Sequence of chain 1.J:
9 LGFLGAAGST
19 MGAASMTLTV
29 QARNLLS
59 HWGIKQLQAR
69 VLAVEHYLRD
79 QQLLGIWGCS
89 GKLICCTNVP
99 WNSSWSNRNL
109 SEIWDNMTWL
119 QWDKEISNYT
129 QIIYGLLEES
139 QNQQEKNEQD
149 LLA

Binding-site contacts:
Ligand atom C3 contacts residue ASN100 of chain 1.J at 3.7 Å.
Ligand atom C3 contacts residue SER102 of chain 1.J at 4.1 Å.
Ligand atom C6 contacts residue TYR127 of chain 1.J at 3.6 Å (hydrophobic).
Ligand atom C5 contacts residue SER102 of chain 1.J at 4.2 Å.
Ligand atom C2 contacts residue ASN100 of chain 1.J at 2.4 Å.
Ligand atom O4 contacts residue TYR127 of chain 1.J at 3.7 Å.
Ligand atom C1 contacts residue ASN100 of chain 1.J at 1.4 Å.
Ligand atom C5 contacts residue ASN100 of chain 1.J at 3.6 Å.
Ligand atom C7 contacts residue ASN100 of chain 1.J at 3.1 Å.
Ligand atom C6 contacts residue SER102 of chain 1.J at 4.3 Å.
Ligand atom O6 contacts residue SER102 of chain 1.J at 3.5 Å (h-bond).
Ligand atom O5 contacts residue SER102 of chain 1.J at 3.2 Å (h-bond).
Ligand atom C6 contacts residue SER102 of chain 1.J at 4.2 Å.
Ligand atom C4 contacts residue ASN100 of chain 1.J at 4.1 Å.
Ligand atom O4 contacts residue ILE130 of chain 1.J at 3.6 Å.
Ligand atom C1 contacts residue SER102 of chain 1.J at 3.7 Å.
Ligand atom O6 contacts residue ASN100 of chain 1.J at 4.3 Å.
Ligand atom C3 contacts residue TRP103 of chain 1.J at 3.7 Å (hydrophobic).
Ligand atom C4 contacts residue TYR127 of chain 1.J at 4.0 Å (hydrophobic).
Ligand atom C4 contacts residue ILE130 of chain 1.J at 4.4 Å (hydrophobic).
Ligand atom O7 contacts residue ASN100 of chain 1.J at 3.3 Å (h-bond).
Ligand atom O3 contacts residue ILE130 of chain 1.J at 3.5 Å.
Ligand atom O5 contacts residue ASN100 of chain 1.J at 2.3 Å (h-bond).
Ligand atom C5 contacts residue SER102 of chain 1.J at 3.8 Å.
Ligand atom N2 contacts residue ASN100 of chain 1.J at 2.9 Å (h-bond).
Ligand atom C8 contacts residue ASN100 of chain 1.J at 4.0 Å.
Ligand atom C4 contacts residue SER102 of chain 1.J at 4.2 Å.
Ligand atom O3 contacts residue TRP103 of chain 1.J at 3.1 Å (h-bond).
Ligand atom C4 contacts residue TRP103 of chain 1.J at 3.9 Å (hydrophobic).

The small molecule below binds the protein below.
Small molecule (SMILES): CC(=O)N[C@H]1[C@H](O[C@H]2[C@H](O)[C@@H](NC(C)=O)CO[C@@H]2CO[C@@H]2O[C@@H](C)[C@@H](O)[C@@H](O)[C@@H]2O)O[C@H](CO)[C@@H](O)[C@@H]1O